This protein binds this small molecule.
Small molecule (SMILES): CC(=O)N[C@@H]1[C@@H](O)[C@H](O)[C@@H](CO)O[C@H]1O

Binding-site contacts:
Ligand atom C8 contacts residue GLY409 of chain 1.C at 4.1 Å.
Ligand atom C1 contacts residue ASN271 of chain 1.C at 1.4 Å.
Ligand atom O7 contacts residue ASN271 of chain 1.C at 3.4 Å (h-bond).
Ligand atom O6 contacts residue ILE292 of chain 1.C at 4.4 Å.
Ligand atom N2 contacts residue ASN271 of chain 1.C at 2.9 Å (h-bond).
Ligand atom C8 contacts residue ASN271 of chain 1.C at 4.5 Å.
Ligand atom C2 contacts residue ASN271 of chain 1.C at 2.5 Å.
Ligand atom C5 contacts residue ILE292 of chain 1.C at 3.9 Å (hydrophobic).
Ligand atom C5 contacts residue ASN271 of chain 1.C at 3.7 Å.
Ligand atom C4 contacts residue ASN271 of chain 1.C at 4.2 Å.
Ligand atom O5 contacts residue ASN271 of chain 1.C at 2.4 Å (h-bond).
Ligand atom C7 contacts residue ASN271 of chain 1.C at 3.4 Å.
Ligand atom C6 contacts residue ILE292 of chain 1.C at 3.7 Å (hydrophobic).
Ligand atom C3 contacts residue ASN271 of chain 1.C at 3.8 Å.
Ligand atom C8 contacts residue VAL410 of chain 1.C at 3.8 Å (hydrophobic).
Ligand atom O5 contacts residue ILE292 of chain 1.C at 3.9 Å.

Sequence of chain 1.C:
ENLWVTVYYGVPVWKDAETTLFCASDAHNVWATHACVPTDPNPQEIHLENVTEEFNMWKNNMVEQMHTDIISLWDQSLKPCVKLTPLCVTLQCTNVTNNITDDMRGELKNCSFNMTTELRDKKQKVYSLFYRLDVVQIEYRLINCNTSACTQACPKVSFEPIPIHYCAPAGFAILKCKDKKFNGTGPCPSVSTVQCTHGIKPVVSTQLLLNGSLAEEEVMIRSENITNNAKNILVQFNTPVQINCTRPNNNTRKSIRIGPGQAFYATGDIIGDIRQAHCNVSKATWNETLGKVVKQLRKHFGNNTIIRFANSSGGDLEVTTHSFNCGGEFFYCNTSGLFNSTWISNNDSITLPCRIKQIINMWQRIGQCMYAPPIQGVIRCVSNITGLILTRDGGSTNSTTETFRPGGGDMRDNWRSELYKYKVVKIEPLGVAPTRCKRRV